The protein below binds the small molecule below.
Small molecule (SMILES): CC(=O)N[C@@H]1[C@@H](O)[C@H](O)[C@@H](CO)O[C@H]1O

Sequence of chain 1.C:
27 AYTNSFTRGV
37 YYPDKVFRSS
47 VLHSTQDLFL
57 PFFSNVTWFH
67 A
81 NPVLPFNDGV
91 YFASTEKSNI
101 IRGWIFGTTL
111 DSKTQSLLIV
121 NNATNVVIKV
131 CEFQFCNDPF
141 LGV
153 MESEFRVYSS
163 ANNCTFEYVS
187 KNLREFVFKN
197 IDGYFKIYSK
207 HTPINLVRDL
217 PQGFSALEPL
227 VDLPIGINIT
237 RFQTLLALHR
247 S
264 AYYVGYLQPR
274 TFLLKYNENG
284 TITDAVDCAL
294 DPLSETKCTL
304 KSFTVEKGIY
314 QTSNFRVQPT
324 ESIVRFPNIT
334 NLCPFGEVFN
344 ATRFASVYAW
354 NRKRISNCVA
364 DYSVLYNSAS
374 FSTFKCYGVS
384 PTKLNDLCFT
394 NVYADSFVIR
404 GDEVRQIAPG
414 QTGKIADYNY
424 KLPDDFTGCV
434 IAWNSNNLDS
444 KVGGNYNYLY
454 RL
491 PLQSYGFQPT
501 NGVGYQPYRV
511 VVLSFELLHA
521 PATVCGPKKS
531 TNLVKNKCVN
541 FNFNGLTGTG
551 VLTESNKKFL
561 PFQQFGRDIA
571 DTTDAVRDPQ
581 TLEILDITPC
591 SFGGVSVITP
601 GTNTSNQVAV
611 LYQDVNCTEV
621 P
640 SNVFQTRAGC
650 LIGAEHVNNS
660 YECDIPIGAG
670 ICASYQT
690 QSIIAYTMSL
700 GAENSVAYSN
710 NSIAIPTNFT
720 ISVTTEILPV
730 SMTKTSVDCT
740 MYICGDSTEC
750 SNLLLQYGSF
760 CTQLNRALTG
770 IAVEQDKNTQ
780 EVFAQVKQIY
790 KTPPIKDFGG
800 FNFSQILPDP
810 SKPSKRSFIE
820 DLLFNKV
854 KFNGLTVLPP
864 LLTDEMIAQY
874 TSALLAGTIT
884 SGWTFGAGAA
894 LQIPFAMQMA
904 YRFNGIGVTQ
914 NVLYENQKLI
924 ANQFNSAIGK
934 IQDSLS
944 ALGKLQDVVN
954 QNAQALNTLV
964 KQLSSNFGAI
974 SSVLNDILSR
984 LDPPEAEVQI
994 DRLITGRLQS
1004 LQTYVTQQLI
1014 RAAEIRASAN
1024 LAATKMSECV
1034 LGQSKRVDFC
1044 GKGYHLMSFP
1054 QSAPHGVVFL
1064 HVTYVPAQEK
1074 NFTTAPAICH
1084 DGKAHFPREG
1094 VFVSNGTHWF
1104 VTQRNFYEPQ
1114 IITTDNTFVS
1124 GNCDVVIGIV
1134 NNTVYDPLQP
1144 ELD

Binding-site contacts:
Ligand atom N2 contacts residue ASN122 of chain 1.C at 2.9 Å (h-bond).
Ligand atom C3 contacts residue ASN122 of chain 1.C at 3.8 Å.
Ligand atom C1 contacts residue VAL127 of chain 1.C at 4.4 Å (hydrophobic).
Ligand atom C6 contacts residue VAL127 of chain 1.C at 3.8 Å (hydrophobic).
Ligand atom C2 contacts residue THR124 of chain 1.C at 4.3 Å.
Ligand atom C5 contacts residue ASN122 of chain 1.C at 3.7 Å.
Ligand atom C8 contacts residue THR124 of chain 1.C at 3.5 Å.
Ligand atom C7 contacts residue ASN122 of chain 1.C at 4.0 Å.
Ligand atom O4 contacts residue VAL171 of chain 1.C at 4.3 Å.
Ligand atom C1 contacts residue THR124 of chain 1.C at 4.0 Å.
Ligand atom O5 contacts residue VAL127 of chain 1.C at 3.9 Å.
Ligand atom O6 contacts residue VAL127 of chain 1.C at 4.2 Å.
Ligand atom C7 contacts residue THR124 of chain 1.C at 3.9 Å.
Ligand atom N2 contacts residue THR124 of chain 1.C at 3.3 Å.
Ligand atom O5 contacts residue ASN122 of chain 1.C at 2.4 Å (h-bond).
Ligand atom C1 contacts residue ASN122 of chain 1.C at 1.4 Å.
Ligand atom C5 contacts residue VAL127 of chain 1.C at 3.6 Å (hydrophobic).
Ligand atom C4 contacts residue ASN122 of chain 1.C at 4.3 Å.
Ligand atom C2 contacts residue ASN122 of chain 1.C at 2.5 Å.